Sequence of chain 1.E:
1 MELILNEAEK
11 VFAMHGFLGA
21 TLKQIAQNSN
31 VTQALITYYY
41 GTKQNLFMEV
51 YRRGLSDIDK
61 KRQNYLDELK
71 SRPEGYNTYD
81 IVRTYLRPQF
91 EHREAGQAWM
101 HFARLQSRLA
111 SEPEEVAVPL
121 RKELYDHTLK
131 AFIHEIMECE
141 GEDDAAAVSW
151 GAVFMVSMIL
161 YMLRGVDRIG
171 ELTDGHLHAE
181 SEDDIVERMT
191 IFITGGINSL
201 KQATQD

Binding-site contacts:
Ligand atom N contacts residue TYR85 of chain 1.F at 2.8 Å (h-bond).
Ligand atom C3 contacts residue ARG121 of chain 1.F at 4.0 Å.
Ligand atom N contacts residue TYR125 of chain 1.F at 3.5 Å.
Ligand atom O1 contacts residue TYR85 of chain 1.F at 3.8 Å.
Ligand atom O contacts residue TYR125 of chain 1.F at 3.5 Å.
Ligand atom O contacts residue VAL156 of chain 1.F at 4.0 Å.
Ligand atom C8 contacts residue ARG168 of chain 1.E at 3.5 Å.
Ligand atom O2 contacts residue TYR161 of chain 1.E at 2.3 Å (h-bond).
Ligand atom O3 contacts residue TYR161 of chain 1.E at 3.7 Å.
Ligand atom C7 contacts residue GLN89 of chain 1.F at 3.6 Å.
Ligand atom C3 contacts residue TYR125 of chain 1.F at 3.9 Å (hydrophobic).
Ligand atom C1 contacts residue VAL156 of chain 1.F at 3.6 Å (hydrophobic).
Ligand atom C7 contacts residue TYR125 of chain 1.F at 3.7 Å (hydrophobic).
Ligand atom O3 contacts residue ARG164 of chain 1.E at 3.0 Å (salt-bridge).
Ligand atom C4 contacts residue VAL156 of chain 1.F at 3.7 Å (hydrophobic).
Ligand atom O2 contacts residue VAL156 of chain 1.F at 3.5 Å.
Ligand atom C4 contacts residue TYR85 of chain 1.F at 3.5 Å (hydrophobic).
Ligand atom O2 contacts residue ARG164 of chain 1.E at 3.9 Å.
Ligand atom C contacts residue TYR125 of chain 1.F at 3.7 Å (hydrophobic).
Ligand atom C6 contacts residue GLN89 of chain 1.F at 3.7 Å.
Ligand atom O1 contacts residue GLN89 of chain 1.F at 2.8 Å (h-bond).
Ligand atom O contacts residue ARG168 of chain 1.E at 2.8 Å (salt-bridge).
Ligand atom O3 contacts residue ARG121 of chain 1.F at 3.8 Å.
Ligand atom C8 contacts residue TYR161 of chain 1.E at 3.3 Å (hydrophobic).
Ligand atom C4 contacts residue TYR125 of chain 1.F at 3.3 Å (hydrophobic).
Ligand atom C8 contacts residue ARG164 of chain 1.E at 3.8 Å.
Ligand atom O1 contacts residue ARG62 of chain 1.F at 3.1 Å (salt-bridge).
Ligand atom C3 contacts residue LEU109 of chain 1.F at 3.8 Å (hydrophobic).
Ligand atom O2 contacts residue ARG168 of chain 1.E at 2.9 Å (salt-bridge).
Ligand atom C2 contacts residue VAL156 of chain 1.F at 3.7 Å (hydrophobic).
Ligand atom C1 contacts residue ARG168 of chain 1.E at 4.0 Å.
Ligand atom C5 contacts residue TYR125 of chain 1.F at 3.3 Å (hydrophobic).
Ligand atom C7 contacts residue TYR85 of chain 1.F at 3.8 Å (hydrophobic).
Ligand atom C contacts residue LEU109 of chain 1.F at 3.8 Å (hydrophobic).
Ligand atom C5 contacts residue LEU160 of chain 1.F at 3.9 Å (hydrophobic).
Ligand atom C1 contacts residue TYR125 of chain 1.F at 3.5 Å (hydrophobic).
Ligand atom C contacts residue VAL156 of chain 1.F at 3.9 Å (hydrophobic).
Ligand atom O1 contacts residue ILE159 of chain 1.F at 3.6 Å.
Ligand atom C2 contacts residue TYR125 of chain 1.F at 3.3 Å (hydrophobic).
Ligand atom C6 contacts residue TYR125 of chain 1.F at 3.4 Å (hydrophobic).

Sequence of chain 1.F:
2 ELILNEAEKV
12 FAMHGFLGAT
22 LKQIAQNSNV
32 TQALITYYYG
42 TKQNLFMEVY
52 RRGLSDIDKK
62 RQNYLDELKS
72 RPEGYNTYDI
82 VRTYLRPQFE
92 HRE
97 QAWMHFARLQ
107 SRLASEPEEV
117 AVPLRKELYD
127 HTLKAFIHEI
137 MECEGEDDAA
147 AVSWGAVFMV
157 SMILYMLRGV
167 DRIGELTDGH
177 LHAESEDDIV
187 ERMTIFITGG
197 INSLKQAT

This protein binds this small molecule.
Small molecule (SMILES): O=C(O)CCC(=O)c1ccc(=O)[nH]c1